The small molecule below binds the protein below.
Small molecule (SMILES): CC(=O)N[C@@H]1[C@@H](O)[C@H](O)[C@@H](CO)O[C@H]1O

Sequence of chain 1.A:
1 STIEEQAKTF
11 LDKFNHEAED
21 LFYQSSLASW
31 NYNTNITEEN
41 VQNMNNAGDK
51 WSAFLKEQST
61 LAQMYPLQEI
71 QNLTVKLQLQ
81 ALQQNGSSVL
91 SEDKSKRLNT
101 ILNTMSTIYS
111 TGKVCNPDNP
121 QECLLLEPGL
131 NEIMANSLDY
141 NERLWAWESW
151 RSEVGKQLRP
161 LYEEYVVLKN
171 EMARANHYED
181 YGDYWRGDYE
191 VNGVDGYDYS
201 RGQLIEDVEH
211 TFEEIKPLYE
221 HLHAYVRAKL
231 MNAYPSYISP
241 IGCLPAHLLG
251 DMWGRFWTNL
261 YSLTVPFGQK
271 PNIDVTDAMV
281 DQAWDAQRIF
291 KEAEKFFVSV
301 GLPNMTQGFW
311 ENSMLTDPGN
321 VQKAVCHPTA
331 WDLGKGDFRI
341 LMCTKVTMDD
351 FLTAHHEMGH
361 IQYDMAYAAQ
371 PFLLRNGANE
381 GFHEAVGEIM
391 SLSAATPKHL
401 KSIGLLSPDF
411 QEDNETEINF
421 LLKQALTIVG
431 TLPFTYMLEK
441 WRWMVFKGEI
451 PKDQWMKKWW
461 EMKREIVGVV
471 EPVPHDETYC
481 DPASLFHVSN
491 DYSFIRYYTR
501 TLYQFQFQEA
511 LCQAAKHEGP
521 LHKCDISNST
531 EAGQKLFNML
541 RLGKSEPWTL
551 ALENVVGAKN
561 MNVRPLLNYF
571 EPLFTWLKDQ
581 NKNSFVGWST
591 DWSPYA

Binding-site contacts:
Ligand atom O7 contacts residue GLN322 of chain 1.A at 4.1 Å.
Ligand atom O6 contacts residue THR37 of chain 1.A at 2.8 Å (h-bond).
Ligand atom C7 contacts residue GLN322 of chain 1.A at 4.1 Å.
Ligand atom C3 contacts residue ASN35 of chain 1.A at 3.8 Å.
Ligand atom C6 contacts residue THR37 of chain 1.A at 4.2 Å.
Ligand atom O7 contacts residue ASN35 of chain 1.A at 3.3 Å (h-bond).
Ligand atom O5 contacts residue ASN40 of chain 1.A at 3.7 Å.
Ligand atom C1 contacts residue ASN35 of chain 1.A at 1.4 Å.
Ligand atom O6 contacts residue GLU39 of chain 1.A at 3.2 Å (salt-bridge).
Ligand atom O5 contacts residue THR37 of chain 1.A at 3.9 Å.
Ligand atom O5 contacts residue ASN35 of chain 1.A at 2.3 Å (h-bond).
Ligand atom C5 contacts residue ASN35 of chain 1.A at 3.6 Å.
Ligand atom C5 contacts residue THR37 of chain 1.A at 4.5 Å.
Ligand atom O6 contacts residue ASN40 of chain 1.A at 3.8 Å.
Ligand atom C6 contacts residue GLU39 of chain 1.A at 3.1 Å.
Ligand atom C4 contacts residue ASN35 of chain 1.A at 4.1 Å.
Ligand atom C8 contacts residue GLN322 of chain 1.A at 3.3 Å.
Ligand atom N2 contacts residue ASN35 of chain 1.A at 3.0 Å (h-bond).
Ligand atom C1 contacts residue THR37 of chain 1.A at 4.4 Å.
Ligand atom C7 contacts residue ASN35 of chain 1.A at 3.3 Å.
Ligand atom C2 contacts residue ASN35 of chain 1.A at 2.4 Å.